A small-molecule ligand and the protein it binds are described below.
Small molecule (SMILES): CC(=O)N[C@H]1[C@H](O[C@H]2[C@H](O)[C@@H](NC(C)=O)CO[C@@H]2CO)O[C@H](CO)[C@@H](O)[C@@H]1O

Sequence of chain 1.C:
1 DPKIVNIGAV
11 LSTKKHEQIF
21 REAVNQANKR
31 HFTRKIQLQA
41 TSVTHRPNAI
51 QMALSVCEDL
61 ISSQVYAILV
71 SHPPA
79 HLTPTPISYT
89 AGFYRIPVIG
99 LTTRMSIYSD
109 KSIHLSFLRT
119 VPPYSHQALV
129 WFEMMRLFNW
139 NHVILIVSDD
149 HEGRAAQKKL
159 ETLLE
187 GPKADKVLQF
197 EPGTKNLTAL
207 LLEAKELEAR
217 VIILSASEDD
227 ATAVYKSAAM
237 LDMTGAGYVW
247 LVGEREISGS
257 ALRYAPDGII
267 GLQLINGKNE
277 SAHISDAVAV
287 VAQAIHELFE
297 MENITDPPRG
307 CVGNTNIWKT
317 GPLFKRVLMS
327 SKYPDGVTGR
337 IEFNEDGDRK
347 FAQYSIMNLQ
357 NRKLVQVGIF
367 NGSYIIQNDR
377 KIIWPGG

Binding-site contacts:
Ligand atom C2 contacts residue ASN367 of chain 1.C at 2.5 Å.
Ligand atom C8 contacts residue ASN367 of chain 1.C at 3.8 Å.
Ligand atom C1 contacts residue SER369 of chain 1.C at 4.2 Å.
Ligand atom C5 contacts residue TYR370 of chain 1.C at 3.5 Å (hydrophobic).
Ligand atom C1 contacts residue TYR370 of chain 1.C at 3.5 Å (hydrophobic).
Ligand atom O7 contacts residue ASN367 of chain 1.C at 4.1 Å.
Ligand atom O5 contacts residue ASN367 of chain 1.C at 2.4 Å (h-bond).
Ligand atom C6 contacts residue TYR370 of chain 1.C at 3.8 Å (hydrophobic).
Ligand atom N2 contacts residue SER369 of chain 1.C at 4.1 Å.
Ligand atom O5 contacts residue ILE372 of chain 1.C at 4.0 Å.
Ligand atom C1 contacts residue ASN367 of chain 1.C at 1.4 Å.
Ligand atom C1 contacts residue ILE372 of chain 1.C at 4.3 Å (hydrophobic).
Ligand atom C4 contacts residue ASN367 of chain 1.C at 4.2 Å.
Ligand atom C3 contacts residue ASN367 of chain 1.C at 3.8 Å.
Ligand atom N2 contacts residue ASN367 of chain 1.C at 2.9 Å (h-bond).
Ligand atom C7 contacts residue ASN367 of chain 1.C at 3.6 Å.
Ligand atom O6 contacts residue TYR370 of chain 1.C at 3.0 Å.
Ligand atom O5 contacts residue TYR370 of chain 1.C at 3.1 Å.
Ligand atom C5 contacts residue ASN367 of chain 1.C at 3.6 Å.